Sequence of chain 1.A:
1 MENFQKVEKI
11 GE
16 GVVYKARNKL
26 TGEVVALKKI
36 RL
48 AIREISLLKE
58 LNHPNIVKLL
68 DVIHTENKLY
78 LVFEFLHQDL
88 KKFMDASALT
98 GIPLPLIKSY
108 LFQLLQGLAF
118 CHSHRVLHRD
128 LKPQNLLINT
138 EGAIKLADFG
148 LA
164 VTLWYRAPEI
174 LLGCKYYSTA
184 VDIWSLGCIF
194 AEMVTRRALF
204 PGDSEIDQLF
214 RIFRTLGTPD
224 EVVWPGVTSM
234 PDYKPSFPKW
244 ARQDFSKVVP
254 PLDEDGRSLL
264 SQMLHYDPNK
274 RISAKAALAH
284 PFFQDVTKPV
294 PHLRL

Binding-site contacts:
Ligand atom N12 contacts residue GLU81 of chain 1.A at 2.9 Å (salt-bridge).
Ligand atom C6 contacts residue LEU134 of chain 1.A at 3.9 Å (hydrophobic).
Ligand atom C15 contacts residue ILE10 of chain 1.A at 3.7 Å (hydrophobic).
Ligand atom C17 contacts residue HIS84 of chain 1.A at 3.5 Å.
Ligand atom C5 contacts residue LEU134 of chain 1.A at 3.8 Å (hydrophobic).
Ligand atom O13 contacts residue LEU134 of chain 1.A at 3.8 Å.
Ligand atom O13 contacts residue LEU83 of chain 1.A at 2.8 Å (h-bond).
Ligand atom N18 contacts residue LEU83 of chain 1.A at 3.0 Å (h-bond).
Ligand atom C11 contacts residue LEU134 of chain 1.A at 3.4 Å (hydrophobic).
Ligand atom C2 contacts residue PHE80 of chain 1.A at 3.4 Å (hydrophobic).
Ligand atom N22 contacts residue GLN131 of chain 1.A at 3.7 Å.
Ligand atom C1 contacts residue ALA31 of chain 1.A at 3.9 Å (hydrophobic).
Ligand atom N12 contacts residue PHE82 of chain 1.A at 3.8 Å.
Ligand atom C6 contacts residue ALA31 of chain 1.A at 3.5 Å (hydrophobic).
Ligand atom C10 contacts residue ILE10 of chain 1.A at 3.9 Å (hydrophobic).
Ligand atom N22 contacts residue ASP145 of chain 1.A at 3.3 Å (salt-bridge).
Ligand atom N12 contacts residue ALA31 of chain 1.A at 3.3 Å.
Ligand atom C10 contacts residue LEU134 of chain 1.A at 3.5 Å (hydrophobic).
Ligand atom F contacts residue ASP145 of chain 1.A at 2.8 Å.
Ligand atom C11 contacts residue ALA31 of chain 1.A at 3.8 Å (hydrophobic).
Ligand atom C11 contacts residue LEU83 of chain 1.A at 3.7 Å (hydrophobic).
Ligand atom F contacts residue VAL18 of chain 1.A at 4.0 Å.
Ligand atom N12 contacts residue LEU134 of chain 1.A at 3.7 Å.
Ligand atom C6 contacts residue GLU81 of chain 1.A at 3.8 Å.
Ligand atom N22 contacts residue ASN132 of chain 1.A at 2.7 Å (h-bond).
Ligand atom C1 contacts residue PHE80 of chain 1.A at 3.3 Å (hydrophobic).
Ligand atom N18 contacts residue ILE10 of chain 1.A at 3.9 Å.
Ligand atom N19 contacts residue VAL18 of chain 1.A at 3.9 Å.
Ligand atom C14 contacts residue LEU134 of chain 1.A at 3.9 Å (hydrophobic).
Ligand atom C1 contacts residue VAL64 of chain 1.A at 3.8 Å (hydrophobic).
Ligand atom C9 contacts residue LEU134 of chain 1.A at 3.9 Å (hydrophobic).
Ligand atom C17 contacts residue GLN85 of chain 1.A at 4.0 Å.
Ligand atom C21 contacts residue ASP145 of chain 1.A at 3.8 Å.
Ligand atom C20 contacts residue GLY11 of chain 1.A at 3.8 Å.
Ligand atom C17 contacts residue LEU83 of chain 1.A at 3.2 Å (hydrophobic).
Ligand atom O13 contacts residue PHE82 of chain 1.A at 3.5 Å.
Ligand atom C9 contacts residue ILE10 of chain 1.A at 3.7 Å (hydrophobic).
Ligand atom C14 contacts residue ILE10 of chain 1.A at 3.7 Å (hydrophobic).
Ligand atom C11 contacts residue GLU81 of chain 1.A at 4.0 Å.
Ligand atom N19 contacts residue ASP145 of chain 1.A at 3.5 Å (salt-bridge).

A protein and the small-molecule ligand that binds it are described below.
Small molecule (SMILES): NCCNc1cc(-c2ccc[nH]2)c2c3c(ccc(F)c13)NC2=O